A protein and the small-molecule ligand that binds it are described below.
Small molecule (SMILES): CCc1ccc2[nH]c(-c3cnnn3C)nc2c1

Binding-site contacts:
Ligand atom C10 contacts residue PRO24 of chain 1.A at 3.8 Å (hydrophobic).
Ligand atom C01 contacts residue LEU33 of chain 1.A at 3.7 Å (hydrophobic).
Ligand atom N15 contacts residue TYR37 of chain 1.A at 3.9 Å.
Ligand atom N14 contacts residue ASN80 of chain 1.A at 3.7 Å.
Ligand atom N16 contacts residue ASN80 of chain 1.A at 3.8 Å.
Ligand atom C08 contacts residue VAL86 of chain 1.A at 4.2 Å (hydrophobic).
Ligand atom C13 contacts residue VAL86 of chain 1.A at 3.8 Å (hydrophobic).
Ligand atom C03 contacts residue LEU33 of chain 1.A at 4.1 Å (hydrophobic).
Ligand atom N09 contacts residue PRO24 of chain 1.A at 2.9 Å (h-bond).
Ligand atom C06 contacts residue VAL34 of chain 1.A at 3.8 Å (hydrophobic).
Ligand atom C11 contacts residue PRO24 of chain 1.A at 4.0 Å (hydrophobic).
Ligand atom C12 contacts residue VAL86 of chain 1.A at 3.7 Å (hydrophobic).
Ligand atom C17 contacts residue ASN80 of chain 1.A at 3.4 Å.
Ligand atom C05 contacts residue VAL34 of chain 1.A at 4.1 Å (hydrophobic).
Ligand atom C06 contacts residue TRP23 of chain 1.A at 4.0 Å (hydrophobic).
Ligand atom C04 contacts residue TRP23 of chain 1.A at 3.9 Å (hydrophobic).
Ligand atom C11 contacts residue TRP23 of chain 1.A at 3.8 Å (hydrophobic).
Ligand atom C08 contacts residue VAL34 of chain 1.A at 4.1 Å (hydrophobic).
Ligand atom C08 contacts residue PRO24 of chain 1.A at 3.9 Å (hydrophobic).
Ligand atom N07 contacts residue VAL86 of chain 1.A at 4.2 Å.
Ligand atom N16 contacts residue VAL86 of chain 1.A at 3.6 Å.
Ligand atom C12 contacts residue VAL29 of chain 1.A at 4.1 Å (hydrophobic).
Ligand atom N15 contacts residue PHE79 of chain 1.A at 4.0 Å.
Ligand atom C10 contacts residue TRP23 of chain 1.A at 3.8 Å (hydrophobic).
Ligand atom C13 contacts residue PRO24 of chain 1.A at 3.5 Å (hydrophobic).
Ligand atom C04 contacts residue LEU33 of chain 1.A at 4.0 Å (hydrophobic).
Ligand atom C05 contacts residue TRP23 of chain 1.A at 4.0 Å (hydrophobic).
Ligand atom C03 contacts residue TRP23 of chain 1.A at 3.8 Å (hydrophobic).
Ligand atom C17 contacts residue VAL34 of chain 1.A at 4.0 Å (hydrophobic).
Ligand atom N14 contacts residue VAL29 of chain 1.A at 3.7 Å.
Ligand atom N15 contacts residue ASN80 of chain 1.A at 3.1 Å (h-bond).
Ligand atom C02 contacts residue LEU33 of chain 1.A at 4.0 Å (hydrophobic).
Ligand atom C17 contacts residue PHE79 of chain 1.A at 4.0 Å (hydrophobic).
Ligand atom N14 contacts residue TYR37 of chain 1.A at 4.2 Å.
Ligand atom N14 contacts residue VAL86 of chain 1.A at 3.7 Å.
Ligand atom C12 contacts residue PRO24 of chain 1.A at 4.1 Å (hydrophobic).
Ligand atom N15 contacts residue VAL86 of chain 1.A at 3.6 Å.
Ligand atom N07 contacts residue VAL34 of chain 1.A at 3.4 Å.
Ligand atom C17 contacts residue VAL86 of chain 1.A at 4.2 Å (hydrophobic).
Ligand atom C13 contacts residue VAL29 of chain 1.A at 3.5 Å (hydrophobic).

Sequence of chain 1.A:
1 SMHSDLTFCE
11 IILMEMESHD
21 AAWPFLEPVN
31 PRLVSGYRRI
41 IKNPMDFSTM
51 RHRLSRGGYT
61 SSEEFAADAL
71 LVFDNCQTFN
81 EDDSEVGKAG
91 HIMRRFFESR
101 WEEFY